Binding-site contacts:
Ligand atom CB contacts residue ASN231 of chain 2.A at 3.4 Å.
Ligand atom O3P contacts residue TYR135 of chain 2.A at 2.6 Å (h-bond).
Ligand atom O1P contacts residue ARG134 of chain 2.A at 2.9 Å (salt-bridge).
Ligand atom P contacts residue ARG61 of chain 2.A at 3.7 Å.
Ligand atom CA contacts residue ASN231 of chain 2.A at 3.5 Å.
Ligand atom N contacts residue ASN231 of chain 2.A at 2.8 Å (h-bond).
Ligand atom O contacts residue LEU179 of chain 2.A at 3.6 Å.
Ligand atom CB contacts residue LEU223 of chain 2.A at 3.5 Å (hydrophobic).
Ligand atom O contacts residue LEU234 of chain 2.A at 3.5 Å.
Ligand atom CB contacts residue ASN180 of chain 2.A at 3.7 Å.
Ligand atom O3P contacts residue ARG134 of chain 2.A at 2.9 Å (salt-bridge).
Ligand atom O contacts residue ASN231 of chain 2.A at 2.9 Å (h-bond).
Ligand atom NE1 contacts residue S6B1 of chain 2.C at 3.5 Å.
Ligand atom CA contacts residue ASN180 of chain 2.A at 3.7 Å.
Ligand atom CB contacts residue ASN180 of chain 2.A at 3.2 Å.
Ligand atom O contacts residue VAL183 of chain 2.A at 3.5 Å.
Ligand atom N contacts residue LEU179 of chain 2.A at 3.4 Å.
Ligand atom CD contacts residue GLU187 of chain 2.A at 3.7 Å.
Ligand atom CA contacts residue ASN231 of chain 2.A at 3.7 Å.
Ligand atom C contacts residue LEU179 of chain 2.A at 3.6 Å (hydrophobic).
Ligand atom CD contacts residue VAL51 of chain 2.A at 3.7 Å (hydrophobic).
Ligand atom CE2 contacts residue S6B1 of chain 2.C at 3.6 Å.
Ligand atom CB contacts residue TRP235 of chain 2.A at 3.6 Å (hydrophobic).
Ligand atom CA contacts residue LEU179 of chain 2.A at 3.6 Å (hydrophobic).
Ligand atom CZ2 contacts residue S6B1 of chain 2.C at 3.3 Å.
Ligand atom C contacts residue ASN231 of chain 2.A at 3.6 Å.
Ligand atom CH2 contacts residue S6B1 of chain 2.C at 3.5 Å.
Ligand atom CD1 contacts residue S6B1 of chain 2.C at 3.7 Å.
Ligand atom CE3 contacts residue S6B1 of chain 2.C at 3.6 Å.
Ligand atom C contacts residue ASN180 of chain 2.A at 3.5 Å.
Ligand atom CB contacts residue ASN231 of chain 2.A at 3.6 Å.
Ligand atom CZ3 contacts residue S6B1 of chain 2.C at 3.6 Å.
Ligand atom N contacts residue ASN180 of chain 2.A at 2.7 Å (h-bond).
Ligand atom CD2 contacts residue S6B1 of chain 2.C at 3.5 Å.
Ligand atom O1P contacts residue ARG61 of chain 2.A at 2.9 Å (salt-bridge).
Ligand atom CA contacts residue ASN180 of chain 2.A at 3.4 Å.
Ligand atom NH2 contacts residue LEU227 of chain 2.A at 3.6 Å.
Ligand atom CG contacts residue GLU187 of chain 2.A at 3.7 Å.
Ligand atom OE1 contacts residue VAL51 of chain 2.A at 3.7 Å.
Ligand atom O2P contacts residue ARG61 of chain 2.A at 3.0 Å (salt-bridge).

Sequence of chain 2.A:
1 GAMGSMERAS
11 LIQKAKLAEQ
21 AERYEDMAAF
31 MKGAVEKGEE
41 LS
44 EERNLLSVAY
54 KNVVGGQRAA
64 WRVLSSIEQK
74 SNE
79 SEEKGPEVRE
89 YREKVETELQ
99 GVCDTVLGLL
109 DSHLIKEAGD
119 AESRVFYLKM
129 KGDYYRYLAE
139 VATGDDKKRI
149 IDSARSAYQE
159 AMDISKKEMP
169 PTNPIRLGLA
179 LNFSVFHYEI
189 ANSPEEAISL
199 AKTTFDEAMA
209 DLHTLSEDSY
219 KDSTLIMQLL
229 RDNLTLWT

This protein binds this small molecule.
Small molecule (SMILES): C[C@H](N)C(=O)N[C@@H](C)C(=O)N1CCC[C@H]1C(=O)N[C@@H](CO)C(=O)N[C@@H](COP(=O)(O)O)C(=O)N[C@@H](CC1=c2ccccc2=NC1)C(=O)N[C@@H](CCCN=C(N)N)C(=O)N[C@@H](CCC(N)=O)C(=O)N[C@H](C=O)CCC(=O)O